A protein and the small-molecule ligand that binds it are described below.
Small molecule (SMILES): OC[C@@H]1O[C@@H](OC[C@@H]2O[C@@H](O)[C@H](O)[C@H]2O)[C@H](O)[C@H]1O

Sequence of chain 1.A:
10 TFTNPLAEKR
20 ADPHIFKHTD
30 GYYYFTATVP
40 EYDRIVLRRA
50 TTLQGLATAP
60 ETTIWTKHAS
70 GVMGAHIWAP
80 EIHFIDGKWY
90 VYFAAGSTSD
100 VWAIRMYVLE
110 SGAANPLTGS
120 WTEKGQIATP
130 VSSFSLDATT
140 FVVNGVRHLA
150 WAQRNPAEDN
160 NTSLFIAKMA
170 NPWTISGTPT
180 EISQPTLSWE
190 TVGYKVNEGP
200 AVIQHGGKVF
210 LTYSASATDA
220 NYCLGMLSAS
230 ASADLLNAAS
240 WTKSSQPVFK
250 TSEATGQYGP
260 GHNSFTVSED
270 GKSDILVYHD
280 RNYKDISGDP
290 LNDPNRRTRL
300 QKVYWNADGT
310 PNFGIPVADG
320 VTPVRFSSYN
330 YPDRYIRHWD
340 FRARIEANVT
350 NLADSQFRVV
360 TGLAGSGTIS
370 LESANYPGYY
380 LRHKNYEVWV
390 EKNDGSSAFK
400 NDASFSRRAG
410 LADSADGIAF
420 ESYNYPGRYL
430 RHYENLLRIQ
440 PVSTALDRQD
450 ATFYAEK

Binding-site contacts:
Ligand atom C3 contacts residue ASP353 of chain 1.A at 3.3 Å.
Ligand atom C1 contacts residue TRP338 of chain 1.A at 3.9 Å (hydrophobic).
Ligand atom C2 contacts residue ASN350 of chain 1.A at 4.1 Å.
Ligand atom O3 contacts residue ASN350 of chain 1.A at 3.9 Å.
Ligand atom O4 contacts residue ASP339 of chain 1.A at 3.0 Å (salt-bridge).
Ligand atom O2 contacts residue TRP338 of chain 1.A at 3.4 Å.
Ligand atom O3 contacts residue ASN374 of chain 1.A at 3.8 Å.
Ligand atom O4 contacts residue PHE340 of chain 1.A at 4.5 Å.
Ligand atom C3 contacts residue HIS337 of chain 1.A at 3.9 Å.
Ligand atom C5 contacts residue HIS337 of chain 1.A at 3.4 Å.
Ligand atom C1 contacts residue ASP339 of chain 1.A at 4.0 Å.
Ligand atom C3 contacts residue TRP338 of chain 1.A at 4.3 Å (hydrophobic).
Ligand atom O3 contacts residue HIS337 of chain 1.A at 3.6 Å.
Ligand atom O5 contacts residue PHE340 of chain 1.A at 2.7 Å (h-bond).
Ligand atom C4 contacts residue ASP339 of chain 1.A at 4.0 Å.
Ligand atom C2 contacts residue TRP338 of chain 1.A at 4.4 Å (hydrophobic).
Ligand atom C4 contacts residue TYR375 of chain 1.A at 4.5 Å (hydrophobic).
Ligand atom O3 contacts residue ASP339 of chain 1.A at 3.3 Å (salt-bridge).
Ligand atom C3 contacts residue ASP339 of chain 1.A at 3.4 Å.
Ligand atom O5 contacts residue HIS337 of chain 1.A at 2.6 Å (h-bond).
Ligand atom O5 contacts residue ASP339 of chain 1.A at 3.0 Å (salt-bridge).
Ligand atom O3 contacts residue TRP338 of chain 1.A at 3.2 Å (h-bond).
Ligand atom O5 contacts residue TRP338 of chain 1.A at 3.4 Å.
Ligand atom O2 contacts residue ASN350 of chain 1.A at 3.4 Å (h-bond).
Ligand atom O3 contacts residue TYR375 of chain 1.A at 3.8 Å.
Ligand atom O3 contacts residue ASP353 of chain 1.A at 2.6 Å (salt-bridge).
Ligand atom O2 contacts residue ARG336 of chain 1.A at 4.3 Å.
Ligand atom C5 contacts residue PHE340 of chain 1.A at 3.4 Å (hydrophobic).
Ligand atom C5 contacts residue TRP338 of chain 1.A at 4.2 Å (hydrophobic).
Ligand atom C3 contacts residue ASN350 of chain 1.A at 4.5 Å.
Ligand atom C4 contacts residue HIS337 of chain 1.A at 4.3 Å.
Ligand atom C2 contacts residue ASP353 of chain 1.A at 3.5 Å.
Ligand atom O2 contacts residue ASP353 of chain 1.A at 2.6 Å (salt-bridge).
Ligand atom C4 contacts residue TRP338 of chain 1.A at 4.0 Å (hydrophobic).
Ligand atom O4 contacts residue TRP338 of chain 1.A at 4.0 Å.
Ligand atom C5 contacts residue ASP339 of chain 1.A at 3.3 Å.